Binding-site contacts:
Ligand atom CD contacts residue ILE92 of chain 1.D at 3.5 Å (hydrophobic).
Ligand atom O contacts residue ASN41 of chain 1.C at 3.5 Å (h-bond).
Ligand atom NH1 contacts residue THR40 of chain 1.C at 3.3 Å (h-bond).
Ligand atom NH1 contacts residue GLN111 of chain 1.D at 2.6 Å (h-bond).
Ligand atom CD1 contacts residue THR90 of chain 1.D at 3.5 Å.
Ligand atom NH2 contacts residue ASP85 of chain 1.C at 3.0 Å (salt-bridge).
Ligand atom O contacts residue ASN41 of chain 1.C at 2.8 Å (h-bond).
Ligand atom NE contacts residue ILE92 of chain 1.D at 3.3 Å.
Ligand atom NH1 contacts residue GLY42 of chain 1.C at 3.6 Å (h-bond).
Ligand atom C contacts residue ASP85 of chain 1.C at 3.4 Å.
Ligand atom CD2 contacts residue ILE92 of chain 1.D at 3.6 Å (hydrophobic).
Ligand atom CE1 contacts residue GLN38 of chain 1.C at 3.6 Å.
Ligand atom O contacts residue LYS103 of chain 1.C at 3.1 Å (salt-bridge).
Ligand atom O contacts residue LYS103 of chain 1.C at 3.4 Å (salt-bridge).
Ligand atom CZ contacts residue ALA84 of chain 1.C at 3.6 Å (hydrophobic).
Ligand atom O contacts residue PRO41 of chain 1.D at 3.4 Å.
Ligand atom NE2 contacts residue TYR87 of chain 1.C at 2.8 Å (h-bond).
Ligand atom CG contacts residue THR40 of chain 1.C at 3.5 Å.
Ligand atom CA contacts residue ASP85 of chain 1.C at 3.2 Å.
Ligand atom NH2 contacts residue GLN111 of chain 1.D at 2.8 Å (h-bond).
Ligand atom CD contacts residue THR40 of chain 1.C at 3.6 Å.
Ligand atom OG contacts residue GLU154 of chain 1.D at 2.6 Å (salt-bridge).
Ligand atom CD contacts residue GLY42 of chain 1.C at 3.2 Å.
Ligand atom CG contacts residue ILE92 of chain 1.D at 3.6 Å (hydrophobic).
Ligand atom OXT contacts residue ARG142 of chain 1.C at 2.8 Å (salt-bridge).
Ligand atom CB contacts residue GLU154 of chain 1.D at 3.5 Å.
Ligand atom C contacts residue ARG142 of chain 1.C at 3.5 Å.
Ligand atom NE2 contacts residue ALA100 of chain 1.C at 3.4 Å (h-bond).
Ligand atom CG contacts residue ASP85 of chain 1.C at 3.5 Å.
Ligand atom O contacts residue ARG142 of chain 1.C at 3.0 Å (salt-bridge).
Ligand atom NE contacts residue ASP85 of chain 1.C at 2.8 Å (salt-bridge).
Ligand atom CD contacts residue ASP85 of chain 1.C at 3.5 Å.
Ligand atom CE1 contacts residue GLN39 of chain 1.D at 3.2 Å.
Ligand atom CZ contacts residue GLN111 of chain 1.D at 3.1 Å.
Ligand atom SG contacts residue VAL9 of chain 1.C at 3.4 Å.
Ligand atom N contacts residue ASP85 of chain 1.C at 2.7 Å (salt-bridge).
Ligand atom NH2 contacts residue ALA84 of chain 1.C at 3.1 Å.
Ligand atom O contacts residue GLN38 of chain 1.C at 3.4 Å (h-bond).
Ligand atom CZ contacts residue GLN39 of chain 1.D at 3.3 Å.
Ligand atom NH1 contacts residue SER43 of chain 1.C at 3.4 Å (h-bond).

A small-molecule ligand and the protein it binds are described below.
Small molecule (SMILES): CC(C)C[C@@H]1NC(=O)[C@H](CC(=O)O)NC(=O)[C@H](Cc2ccccc2)NC(=O)[C@H](CCC(N)=O)NC(=O)[C@@H](N)CSSC[C@@H](C(=O)O)NC(=O)[C@H](CCCCN)NC(=O)[C@H](CCC(N)=O)NC(=O)[C@H](CCCN=C(N)N)NC(=O)[C@H](CCCN=C(N)N)NC(=O)[C@H]([C@@H](C)O)NC(=O)[C@H](CO)NC1=O

Sequence of chain 1.C:
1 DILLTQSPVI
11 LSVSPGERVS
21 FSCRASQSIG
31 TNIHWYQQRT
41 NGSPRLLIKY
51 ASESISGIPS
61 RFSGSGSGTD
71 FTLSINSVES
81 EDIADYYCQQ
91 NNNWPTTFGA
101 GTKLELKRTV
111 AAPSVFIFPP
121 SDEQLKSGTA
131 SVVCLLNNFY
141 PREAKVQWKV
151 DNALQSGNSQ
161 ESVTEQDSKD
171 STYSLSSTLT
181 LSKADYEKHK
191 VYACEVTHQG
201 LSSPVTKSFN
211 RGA

Sequence of chain 1.D:
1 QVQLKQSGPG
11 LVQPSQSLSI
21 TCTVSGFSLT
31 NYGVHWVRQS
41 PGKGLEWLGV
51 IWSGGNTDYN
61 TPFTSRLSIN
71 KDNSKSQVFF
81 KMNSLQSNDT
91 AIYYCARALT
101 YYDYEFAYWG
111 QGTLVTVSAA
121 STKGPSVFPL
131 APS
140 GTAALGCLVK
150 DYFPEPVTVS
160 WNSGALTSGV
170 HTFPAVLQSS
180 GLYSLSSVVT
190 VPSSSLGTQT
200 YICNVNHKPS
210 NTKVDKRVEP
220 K